Binding-site contacts:
Ligand atom NB contacts residue HIS92 of chain 1.H at 3.2 Å (h-bond).
Ligand atom CAC contacts residue PHE41 of chain 1.H at 3.7 Å (hydrophobic).
Ligand atom ND contacts residue HIS63 of chain 1.H at 3.2 Å (h-bond).
Ligand atom NA contacts residue HIS92 of chain 1.H at 3.1 Å (h-bond).
Ligand atom C2D contacts residue HIS63 of chain 1.H at 3.8 Å.
Ligand atom C3B contacts residue LEU141 of chain 1.H at 3.6 Å (hydrophobic).
Ligand atom C4D contacts residue HIS63 of chain 1.H at 3.2 Å.
Ligand atom CMB contacts residue ALA70 of chain 1.H at 3.7 Å (hydrophobic).
Ligand atom CAC contacts residue PHE42 of chain 1.H at 3.7 Å (hydrophobic).
Ligand atom CAB contacts residue LEU141 of chain 1.H at 3.4 Å (hydrophobic).
Ligand atom CBC contacts residue PHE41 of chain 1.H at 3.7 Å (hydrophobic).
Ligand atom C3D contacts residue HIS63 of chain 1.H at 3.7 Å.
Ligand atom C1A contacts residue HIS63 of chain 1.H at 3.7 Å.
Ligand atom CHA contacts residue HIS63 of chain 1.H at 3.3 Å.
Ligand atom C4A contacts residue HIS92 of chain 1.H at 3.6 Å.
Ligand atom CBC contacts residue PHE42 of chain 1.H at 3.8 Å (hydrophobic).
Ligand atom NI contacts residue HIS92 of chain 1.H at 2.2 Å.
Ligand atom CMB contacts residue VAL67 of chain 1.H at 3.5 Å (hydrophobic).
Ligand atom C3B contacts residue VAL67 of chain 1.H at 3.4 Å (hydrophobic).
Ligand atom CHB contacts residue HIS92 of chain 1.H at 3.8 Å.
Ligand atom NC contacts residue HIS92 of chain 1.H at 3.2 Å (h-bond).
Ligand atom C3D contacts residue LEU96 of chain 1.H at 3.4 Å (hydrophobic).
Ligand atom CBA contacts residue LEU91 of chain 1.H at 3.6 Å (hydrophobic).
Ligand atom C2B contacts residue VAL67 of chain 1.H at 3.5 Å (hydrophobic).
Ligand atom CBC contacts residue ASN102 of chain 1.H at 3.8 Å.
Ligand atom C4B contacts residue VAL67 of chain 1.H at 3.5 Å (hydrophobic).
Ligand atom ND contacts residue HIS92 of chain 1.H at 3.2 Å (h-bond).
Ligand atom C1B contacts residue VAL67 of chain 1.H at 3.7 Å (hydrophobic).
Ligand atom CMC contacts residue ASN102 of chain 1.H at 3.4 Å.
Ligand atom C2D contacts residue LEU96 of chain 1.H at 3.7 Å (hydrophobic).
Ligand atom CBC contacts residue LEU31 of chain 1.H at 3.8 Å (hydrophobic).
Ligand atom C4D contacts residue LEU96 of chain 1.H at 3.5 Å (hydrophobic).
Ligand atom CHC contacts residue PHE103 of chain 1.H at 3.5 Å (hydrophobic).
Ligand atom C1D contacts residue HIS63 of chain 1.H at 3.5 Å.
Ligand atom CBD contacts residue HIS63 of chain 1.H at 3.8 Å.
Ligand atom C1C contacts residue PHE103 of chain 1.H at 3.6 Å (hydrophobic).
Ligand atom CMA contacts residue LEU88 of chain 1.H at 3.7 Å (hydrophobic).
Ligand atom NB contacts residue VAL67 of chain 1.H at 3.5 Å.
Ligand atom C3A contacts residue LEU88 of chain 1.H at 3.8 Å (hydrophobic).
Ligand atom CAA contacts residue LYS66 of chain 1.H at 3.6 Å.

The protein below binds the small molecule below.
Small molecule (SMILES): C=CC1=C(C)C2=N3->[Ni]45<-N6=C(C=c7c(C)c(C=C)c(n74)=C2)C(C)=C(CCC(=O)O)C6=Cc2c(CCC(=O)O)c(C)c(n25)C=C13

Sequence of chain 1.H:
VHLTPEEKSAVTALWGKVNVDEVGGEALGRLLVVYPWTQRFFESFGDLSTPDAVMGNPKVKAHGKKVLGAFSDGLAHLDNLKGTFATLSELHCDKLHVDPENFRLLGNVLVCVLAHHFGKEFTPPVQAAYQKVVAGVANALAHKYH